Binding-site contacts:
Ligand atom C06 contacts residue PHE974 of chain 1.A at 3.8 Å (hydrophobic).
Ligand atom C09 contacts residue LEU64 of chain 1.A at 3.4 Å (hydrophobic).
Ligand atom C01 contacts residue PHE979 of chain 1.A at 3.6 Å (hydrophobic).
Ligand atom S04 contacts residue PHE339 of chain 1.A at 3.6 Å.
Ligand atom N06 contacts residue MET982 of chain 1.A at 3.8 Å.
Ligand atom C18 contacts residue CYS335 of chain 1.A at 2.8 Å (hydrophobic).
Ligand atom C08 contacts residue VAL978 of chain 1.A at 3.7 Å (hydrophobic).
Ligand atom C02 contacts residue PHE979 of chain 1.A at 3.9 Å (hydrophobic).
Ligand atom O02 contacts residue LEU64 of chain 1.A at 3.7 Å.
Ligand atom C18 contacts residue PHE339 of chain 1.A at 3.6 Å (hydrophobic).
Ligand atom S04 contacts residue CYS335 of chain 1.A at 2.0 Å (h-bond).
Ligand atom C12 contacts residue MET982 of chain 1.A at 3.5 Å (hydrophobic).
Ligand atom O01 contacts residue SER975 of chain 1.A at 2.7 Å (h-bond).
Ligand atom C15 contacts residue PHE979 of chain 1.A at 3.5 Å (hydrophobic).
Ligand atom S01 contacts residue PHE332 of chain 1.A at 3.6 Å.
Ligand atom C16 contacts residue PHE78 of chain 1.A at 3.7 Å (hydrophobic).
Ligand atom C18 contacts residue PHE724 of chain 1.A at 3.7 Å (hydrophobic).
Ligand atom O03 contacts residue PHE979 of chain 1.A at 3.5 Å.
Ligand atom C13 contacts residue PHE979 of chain 1.A at 3.9 Å (hydrophobic).
Ligand atom C14 contacts residue PHE339 of chain 1.A at 3.4 Å (hydrophobic).
Ligand atom C11 contacts residue MET982 of chain 1.A at 3.5 Å (hydrophobic).
Ligand atom C04 contacts residue SER975 of chain 1.A at 3.5 Å.
Ligand atom C03 contacts residue SER975 of chain 1.A at 3.6 Å.
Ligand atom C05 contacts residue SER975 of chain 1.A at 3.4 Å.
Ligand atom N05 contacts residue MET982 of chain 1.A at 3.4 Å.
Ligand atom C13 contacts residue PHE339 of chain 1.A at 3.8 Å (hydrophobic).
Ligand atom C07 contacts residue VAL978 of chain 1.A at 4.0 Å (hydrophobic).
Ligand atom N05 contacts residue LEU64 of chain 1.A at 3.8 Å.
Ligand atom O03 contacts residue PHE339 of chain 1.A at 3.2 Å.
Ligand atom C10 contacts residue MET982 of chain 1.A at 3.4 Å (hydrophobic).
Ligand atom O02 contacts residue MET982 of chain 1.A at 3.4 Å.
Ligand atom S02 contacts residue LEU64 of chain 1.A at 3.9 Å.
Ligand atom C10 contacts residue LEU64 of chain 1.A at 3.4 Å (hydrophobic).
Ligand atom N01 contacts residue PHE979 of chain 1.A at 3.6 Å.
Ligand atom C17 contacts residue ILE336 of chain 1.A at 3.5 Å (hydrophobic).
Ligand atom N04 contacts residue VAL978 of chain 1.A at 3.6 Å.
Ligand atom C08 contacts residue LEU64 of chain 1.A at 3.4 Å (hydrophobic).
Ligand atom C15 contacts residue PHE339 of chain 1.A at 3.6 Å (hydrophobic).
Ligand atom S04 contacts residue ILE336 of chain 1.A at 3.6 Å (h-bond).
Ligand atom C04 contacts residue PHE332 of chain 1.A at 3.4 Å (hydrophobic).

Sequence of chain 1.A:
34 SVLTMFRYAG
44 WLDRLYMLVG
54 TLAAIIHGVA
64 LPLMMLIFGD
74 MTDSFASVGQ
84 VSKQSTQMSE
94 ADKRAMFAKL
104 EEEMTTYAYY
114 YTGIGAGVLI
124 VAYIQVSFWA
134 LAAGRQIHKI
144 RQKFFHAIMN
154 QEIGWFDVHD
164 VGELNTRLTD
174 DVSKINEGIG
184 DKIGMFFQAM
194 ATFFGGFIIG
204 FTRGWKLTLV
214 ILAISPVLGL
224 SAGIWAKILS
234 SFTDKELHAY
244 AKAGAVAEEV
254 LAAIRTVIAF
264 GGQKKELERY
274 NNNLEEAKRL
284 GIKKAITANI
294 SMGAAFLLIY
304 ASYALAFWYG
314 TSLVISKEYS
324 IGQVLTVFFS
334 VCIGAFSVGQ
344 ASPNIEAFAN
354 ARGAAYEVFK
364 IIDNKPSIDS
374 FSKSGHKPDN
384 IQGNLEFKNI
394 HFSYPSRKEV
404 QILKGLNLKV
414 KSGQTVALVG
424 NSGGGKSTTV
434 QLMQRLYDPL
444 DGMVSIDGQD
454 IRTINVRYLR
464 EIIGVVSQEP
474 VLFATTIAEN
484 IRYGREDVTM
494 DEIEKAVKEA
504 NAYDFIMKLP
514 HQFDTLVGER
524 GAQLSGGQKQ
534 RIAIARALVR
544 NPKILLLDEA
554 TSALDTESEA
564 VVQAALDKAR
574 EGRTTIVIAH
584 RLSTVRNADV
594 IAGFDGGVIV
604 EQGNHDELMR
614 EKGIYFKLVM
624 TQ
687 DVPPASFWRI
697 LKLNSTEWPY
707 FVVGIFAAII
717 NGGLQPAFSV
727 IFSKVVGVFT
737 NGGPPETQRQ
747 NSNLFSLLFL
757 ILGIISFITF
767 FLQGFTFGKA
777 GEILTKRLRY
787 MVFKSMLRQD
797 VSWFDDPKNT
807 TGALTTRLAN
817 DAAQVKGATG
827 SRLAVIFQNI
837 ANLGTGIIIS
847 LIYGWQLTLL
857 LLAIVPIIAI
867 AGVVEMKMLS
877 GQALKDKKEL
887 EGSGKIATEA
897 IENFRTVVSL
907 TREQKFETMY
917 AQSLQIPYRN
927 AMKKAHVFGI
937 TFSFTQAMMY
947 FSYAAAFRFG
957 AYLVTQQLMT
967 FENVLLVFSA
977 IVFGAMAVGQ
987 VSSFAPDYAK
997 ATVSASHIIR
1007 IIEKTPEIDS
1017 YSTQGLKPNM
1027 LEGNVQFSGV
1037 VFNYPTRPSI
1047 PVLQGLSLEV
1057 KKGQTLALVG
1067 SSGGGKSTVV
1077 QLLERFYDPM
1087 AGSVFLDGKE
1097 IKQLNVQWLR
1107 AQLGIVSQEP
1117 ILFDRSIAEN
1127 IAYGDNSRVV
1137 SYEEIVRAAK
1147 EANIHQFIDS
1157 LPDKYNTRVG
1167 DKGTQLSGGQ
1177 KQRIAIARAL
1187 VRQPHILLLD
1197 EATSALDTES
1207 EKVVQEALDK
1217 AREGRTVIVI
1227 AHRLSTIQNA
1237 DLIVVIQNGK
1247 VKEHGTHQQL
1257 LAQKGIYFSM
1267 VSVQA

A protein and the small-molecule ligand that binds it are described below.
Small molecule (SMILES): C[C@@H]1NC(=O)c2csc(n2)[C@H](CS)NC(=O)c2csc(n2)[C@H](C)NC(=O)c2csc1n2